The protein below binds the small molecule below.
Small molecule (SMILES): Nc1nc[nH]n1

Sequence of chain 2.A:
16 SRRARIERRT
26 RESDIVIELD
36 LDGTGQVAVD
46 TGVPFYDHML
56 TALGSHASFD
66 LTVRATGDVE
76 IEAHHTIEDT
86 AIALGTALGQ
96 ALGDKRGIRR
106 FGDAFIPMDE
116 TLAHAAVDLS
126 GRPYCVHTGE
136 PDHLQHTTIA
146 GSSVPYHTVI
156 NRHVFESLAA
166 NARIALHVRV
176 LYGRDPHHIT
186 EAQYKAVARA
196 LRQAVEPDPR

Binding-site contacts:
Ligand atom C3 contacts residue HIS183 of chain 15.A at 4.3 Å.
Ligand atom N2 contacts residue MET113 of chain 15.A at 3.3 Å.
Ligand atom N1 contacts residue GLU186 of chain 15.A at 3.1 Å (salt-bridge).
Ligand atom N2 contacts residue HIS80 of chain 2.A at 3.5 Å (h-bond).
Ligand atom N1 contacts residue MN1 of chain 2.C at 4.3 Å.
Ligand atom N2 contacts residue GLU186 of chain 15.A at 3.9 Å.
Ligand atom N3A contacts residue MN1 of chain 2.C at 3.6 Å.
Ligand atom C3 contacts residue MET113 of chain 15.A at 3.2 Å (hydrophobic).
Ligand atom C5 contacts residue GLU186 of chain 15.A at 3.9 Å.
Ligand atom C5 contacts residue HIS79 of chain 2.A at 3.2 Å.
Ligand atom C5 contacts residue HIS183 of chain 15.A at 3.6 Å.
Ligand atom N1 contacts residue HIS79 of chain 2.A at 4.4 Å.
Ligand atom C5 contacts residue HIS80 of chain 2.A at 3.7 Å.
Ligand atom C3 contacts residue ARG127 of chain 21.A at 4.2 Å.
Ligand atom N1 contacts residue HIS80 of chain 2.A at 2.9 Å (h-bond).
Ligand atom N2 contacts residue MN1 of chain 15.D at 3.1 Å.
Ligand atom N4 contacts residue GLU83 of chain 2.A at 3.1 Å (salt-bridge).
Ligand atom N4 contacts residue HIS80 of chain 2.A at 4.4 Å.
Ligand atom N1 contacts residue MN1 of chain 15.D at 2.2 Å.
Ligand atom C3 contacts residue MN1 of chain 15.D at 4.2 Å.
Ligand atom N4 contacts residue MN1 of chain 15.D at 4.4 Å.
Ligand atom C5 contacts residue MN1 of chain 2.C at 3.2 Å.
Ligand atom N2 contacts residue MN1 of chain 2.C at 4.4 Å.
Ligand atom N3A contacts residue GLU83 of chain 2.A at 3.6 Å (salt-bridge).
Ligand atom N4 contacts residue MET113 of chain 15.A at 3.5 Å.
Ligand atom C5 contacts residue HIS182 of chain 15.A at 3.3 Å.
Ligand atom N4 contacts residue HIS79 of chain 2.A at 3.2 Å (h-bond).
Ligand atom N4 contacts residue HIS183 of chain 15.A at 3.2 Å (h-bond).
Ligand atom N3A contacts residue ARG127 of chain 21.A at 3.2 Å (salt-bridge).
Ligand atom C3 contacts residue GLU83 of chain 2.A at 3.6 Å.
Ligand atom N1 contacts residue MET113 of chain 15.A at 3.5 Å.
Ligand atom C5 contacts residue MET113 of chain 15.A at 3.6 Å (hydrophobic).
Ligand atom C3 contacts residue MN1 of chain 2.C at 3.3 Å.
Ligand atom N1 contacts residue HIS182 of chain 15.A at 3.1 Å (h-bond).
Ligand atom C5 contacts residue MN1 of chain 15.D at 3.3 Å.
Ligand atom N3A contacts residue MET113 of chain 15.A at 3.8 Å.
Ligand atom N1 contacts residue HIS53 of chain 15.A at 4.4 Å.
Ligand atom C3 contacts residue HIS80 of chain 2.A at 4.3 Å.
Ligand atom N4 contacts residue MN1 of chain 2.C at 2.2 Å.
Ligand atom C5 contacts residue GLU83 of chain 2.A at 4.0 Å.

Sequence of chain 21.A:
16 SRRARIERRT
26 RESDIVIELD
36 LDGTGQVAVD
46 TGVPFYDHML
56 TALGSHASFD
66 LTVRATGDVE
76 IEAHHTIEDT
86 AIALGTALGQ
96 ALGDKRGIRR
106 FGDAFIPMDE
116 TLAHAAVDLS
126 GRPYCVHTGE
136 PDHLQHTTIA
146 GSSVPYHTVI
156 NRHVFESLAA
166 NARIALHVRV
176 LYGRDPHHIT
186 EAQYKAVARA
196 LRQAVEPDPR

Sequence of chain 15.A:
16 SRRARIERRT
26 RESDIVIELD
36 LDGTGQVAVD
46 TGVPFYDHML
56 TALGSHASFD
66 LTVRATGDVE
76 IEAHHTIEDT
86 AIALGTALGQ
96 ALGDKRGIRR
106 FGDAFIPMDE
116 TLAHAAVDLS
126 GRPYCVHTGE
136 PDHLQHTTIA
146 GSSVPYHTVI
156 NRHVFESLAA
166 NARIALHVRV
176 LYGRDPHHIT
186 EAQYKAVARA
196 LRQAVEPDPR